Sequence of chain 2.B:
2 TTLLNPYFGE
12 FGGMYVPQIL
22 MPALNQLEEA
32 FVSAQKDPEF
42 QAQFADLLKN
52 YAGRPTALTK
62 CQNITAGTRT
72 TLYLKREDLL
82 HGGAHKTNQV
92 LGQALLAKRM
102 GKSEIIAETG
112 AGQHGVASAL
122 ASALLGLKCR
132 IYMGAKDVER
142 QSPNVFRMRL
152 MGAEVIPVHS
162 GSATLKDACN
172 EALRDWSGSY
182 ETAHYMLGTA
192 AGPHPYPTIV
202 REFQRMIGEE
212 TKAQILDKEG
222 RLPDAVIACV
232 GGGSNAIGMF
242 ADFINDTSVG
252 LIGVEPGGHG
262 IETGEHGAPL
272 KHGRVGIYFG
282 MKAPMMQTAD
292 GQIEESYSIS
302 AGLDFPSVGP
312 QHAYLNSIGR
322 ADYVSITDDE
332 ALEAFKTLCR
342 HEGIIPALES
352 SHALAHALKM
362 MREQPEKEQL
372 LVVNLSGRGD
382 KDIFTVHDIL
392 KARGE

Binding-site contacts:
Ligand atom O3P contacts residue GLY234 of chain 2.B at 2.7 Å (h-bond).
Ligand atom C4A contacts residue GLY303 of chain 2.B at 3.4 Å.
Ligand atom N1 contacts residue SER377 of chain 2.B at 2.6 Å (h-bond).
Ligand atom N2 contacts residue LYS87 of chain 2.B at 3.4 Å.
Ligand atom O2P contacts residue HIS86 of chain 2.B at 3.1 Å (h-bond).
Ligand atom O3 contacts residue GLN114 of chain 2.B at 3.5 Å.
Ligand atom C61 contacts residue GLU350 of chain 2.B at 3.5 Å.
Ligand atom C61 contacts residue SER377 of chain 2.B at 3.4 Å.
Ligand atom OXT contacts residue THR110 of chain 2.B at 2.6 Å (h-bond).
Ligand atom C3 contacts residue GLU109 of chain 2.B at 3.4 Å.
Ligand atom O2P contacts residue ASN236 of chain 2.B at 2.8 Å (h-bond).
Ligand atom O1 contacts residue HIS115 of chain 2.B at 2.8 Å (h-bond).
Ligand atom P contacts residue SER235 of chain 2.B at 3.4 Å.
Ligand atom C2 contacts residue GLU109 of chain 2.B at 3.3 Å.
Ligand atom O1 contacts residue ALA112 of chain 2.B at 3.5 Å.
Ligand atom C4 contacts residue THR190 of chain 2.B at 3.4 Å.
Ligand atom O3P contacts residue SER235 of chain 2.B at 3.4 Å (h-bond).
Ligand atom N1 contacts residue GLU350 of chain 2.B at 3.4 Å.
Ligand atom O1P contacts residue SER235 of chain 2.B at 2.7 Å (h-bond).
Ligand atom C6 contacts residue LEU166 of chain 2.B at 3.4 Å (hydrophobic).
Ligand atom C5M contacts residue GLY303 of chain 2.B at 3.5 Å.
Ligand atom O3P contacts residue GLY232 of chain 2.B at 2.8 Å (h-bond).
Ligand atom OXT contacts residue HIS115 of chain 2.B at 3.5 Å.
Ligand atom N contacts residue LYS87 of chain 2.B at 3.0 Å (salt-bridge).
Ligand atom O1P contacts residue LYS87 of chain 2.B at 3.0 Å (salt-bridge).
Ligand atom O1 contacts residue GLY113 of chain 2.B at 3.4 Å (h-bond).
Ligand atom O1 contacts residue GLN114 of chain 2.B at 2.8 Å (h-bond).
Ligand atom C contacts residue GLY111 of chain 2.B at 3.5 Å.
Ligand atom C4A contacts residue LYS87 of chain 2.B at 3.5 Å.
Ligand atom O3P contacts residue GLY233 of chain 2.B at 3.0 Å (h-bond).
Ligand atom C3 contacts residue THR190 of chain 2.B at 3.5 Å.
Ligand atom O contacts residue GLU109 of chain 2.B at 2.5 Å (salt-bridge).
Ligand atom O1 contacts residue THR110 of chain 2.B at 3.4 Å (h-bond).
Ligand atom C contacts residue ALA112 of chain 2.B at 3.4 Å (hydrophobic).
Ligand atom O1P contacts residue THR190 of chain 2.B at 2.6 Å (h-bond).
Ligand atom C21 contacts residue SER377 of chain 2.B at 3.5 Å.
Ligand atom C contacts residue THR110 of chain 2.B at 3.4 Å.
Ligand atom OXT contacts residue GLY111 of chain 2.B at 2.7 Å (h-bond).
Ligand atom O4P contacts residue LYS87 of chain 2.B at 3.3 Å (salt-bridge).
Ligand atom O2P contacts residue SER235 of chain 2.B at 3.2 Å (h-bond).

This small molecule binds to this protein.
Small molecule (SMILES): Cc1ncc(COP(=O)(O)O)c(C/N=C(\CNc2ccccc2O)C(=O)O)c1O